Sequence of chain 1.C:
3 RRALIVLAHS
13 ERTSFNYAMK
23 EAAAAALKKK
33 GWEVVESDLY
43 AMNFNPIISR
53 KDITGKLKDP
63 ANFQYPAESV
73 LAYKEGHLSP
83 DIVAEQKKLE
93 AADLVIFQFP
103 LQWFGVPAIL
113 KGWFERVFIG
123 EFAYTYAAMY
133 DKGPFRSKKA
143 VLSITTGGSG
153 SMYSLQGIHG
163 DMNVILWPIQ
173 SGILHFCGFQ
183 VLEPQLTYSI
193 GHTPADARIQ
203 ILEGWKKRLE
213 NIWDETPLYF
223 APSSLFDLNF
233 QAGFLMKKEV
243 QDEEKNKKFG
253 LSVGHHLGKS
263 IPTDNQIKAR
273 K

Sequence of chain 1.A:
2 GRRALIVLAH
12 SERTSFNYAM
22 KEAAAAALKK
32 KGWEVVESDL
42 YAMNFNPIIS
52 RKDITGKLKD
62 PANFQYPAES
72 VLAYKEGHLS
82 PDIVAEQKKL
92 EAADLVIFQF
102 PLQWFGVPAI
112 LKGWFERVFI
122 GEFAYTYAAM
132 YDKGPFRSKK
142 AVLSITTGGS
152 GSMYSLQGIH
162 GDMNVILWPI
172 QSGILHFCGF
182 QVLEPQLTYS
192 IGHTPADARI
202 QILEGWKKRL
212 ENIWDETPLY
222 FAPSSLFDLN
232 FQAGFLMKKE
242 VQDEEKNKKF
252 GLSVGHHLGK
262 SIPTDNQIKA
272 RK

Binding-site contacts:
Ligand atom C1 contacts residue TYR128 of chain 1.C at 3.1 Å (hydrophobic).
Ligand atom C12 contacts residue FAD1 of chain 1.E at 3.6 Å.
Ligand atom C1 contacts residue FAD1 of chain 1.E at 3.7 Å.
Ligand atom C8 contacts residue FAD1 of chain 1.E at 3.6 Å.
Ligand atom C3 contacts residue FAD1 of chain 1.E at 3.7 Å.
Ligand atom C19 contacts residue HIS161 of chain 1.A at 3.5 Å.
Ligand atom O36 contacts residue TYR128 of chain 1.C at 3.2 Å (h-bond).
Ligand atom C29 contacts residue MET154 of chain 1.A at 3.6 Å (hydrophobic).
Ligand atom C6 contacts residue FAD1 of chain 1.E at 3.6 Å.
Ligand atom O10 contacts residue GLY149 of chain 1.A at 3.8 Å.
Ligand atom O44 contacts residue TYR128 of chain 1.C at 3.4 Å (h-bond).
Ligand atom C37 contacts residue PHE106 of chain 1.A at 3.5 Å (hydrophobic).
Ligand atom O35 contacts residue TYR128 of chain 1.C at 3.6 Å.
Ligand atom C2 contacts residue TYR128 of chain 1.C at 3.8 Å (hydrophobic).
Ligand atom O20 contacts residue GLY150 of chain 1.A at 3.5 Å (h-bond).
Ligand atom N7 contacts residue FAD1 of chain 1.E at 3.6 Å.
Ligand atom C45 contacts residue PRO68 of chain 1.C at 3.5 Å (hydrophobic).
Ligand atom N34 contacts residue PHE236 of chain 1.C at 3.8 Å.
Ligand atom C2 contacts residue FAD1 of chain 1.E at 3.5 Å.
Ligand atom O36 contacts residue PHE236 of chain 1.C at 2.9 Å.
Ligand atom N34 contacts residue TYR128 of chain 1.C at 3.3 Å.
Ligand atom C4 contacts residue FAD1 of chain 1.E at 3.6 Å.
Ligand atom C28 contacts residue TYR128 of chain 1.C at 3.2 Å (hydrophobic).
Ligand atom O20 contacts residue FAD1 of chain 1.E at 3.7 Å.
Ligand atom C28 contacts residue MET154 of chain 1.A at 3.7 Å (hydrophobic).
Ligand atom C19 contacts residue FAD1 of chain 1.E at 3.8 Å.
Ligand atom O35 contacts residue PHE232 of chain 1.C at 3.0 Å.
Ligand atom C2 contacts residue TYR126 of chain 1.C at 3.1 Å (hydrophobic).
Ligand atom C5 contacts residue TYR128 of chain 1.C at 3.7 Å (hydrophobic).
Ligand atom C29 contacts residue TYR128 of chain 1.C at 3.5 Å (hydrophobic).
Ligand atom C37 contacts residue FAD1 of chain 1.E at 3.6 Å.
Ligand atom C45 contacts residue TYR128 of chain 1.C at 3.7 Å (hydrophobic).
Ligand atom C3 contacts residue TYR126 of chain 1.C at 3.7 Å (hydrophobic).
Ligand atom C37 contacts residue PHE178 of chain 1.C at 3.4 Å (hydrophobic).
Ligand atom O11 contacts residue TYR126 of chain 1.C at 2.6 Å (h-bond).
Ligand atom C6 contacts residue TYR128 of chain 1.C at 3.1 Å (hydrophobic).
Ligand atom C27 contacts residue TYR128 of chain 1.C at 3.7 Å (hydrophobic).
Ligand atom C12 contacts residue TRP105 of chain 1.A at 3.4 Å (hydrophobic).
Ligand atom C25 contacts residue GLY150 of chain 1.A at 3.6 Å.
Ligand atom O11 contacts residue FAD1 of chain 1.E at 3.6 Å.

A protein and the small-molecule ligand that binds it are described below.
Small molecule (SMILES): COC1=CC(=O)c2c(c(COc3ccc([N+](=O)[O-])cc3)c(C)n2C)C1=O